Sequence of chain 1.E:
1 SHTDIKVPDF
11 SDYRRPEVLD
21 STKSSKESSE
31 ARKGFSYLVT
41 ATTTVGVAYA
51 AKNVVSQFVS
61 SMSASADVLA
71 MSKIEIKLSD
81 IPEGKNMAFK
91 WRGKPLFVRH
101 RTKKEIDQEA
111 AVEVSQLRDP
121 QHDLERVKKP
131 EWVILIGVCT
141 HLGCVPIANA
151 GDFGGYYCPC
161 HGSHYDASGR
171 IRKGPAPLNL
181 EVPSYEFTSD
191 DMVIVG

Sequence of chain 1.C:
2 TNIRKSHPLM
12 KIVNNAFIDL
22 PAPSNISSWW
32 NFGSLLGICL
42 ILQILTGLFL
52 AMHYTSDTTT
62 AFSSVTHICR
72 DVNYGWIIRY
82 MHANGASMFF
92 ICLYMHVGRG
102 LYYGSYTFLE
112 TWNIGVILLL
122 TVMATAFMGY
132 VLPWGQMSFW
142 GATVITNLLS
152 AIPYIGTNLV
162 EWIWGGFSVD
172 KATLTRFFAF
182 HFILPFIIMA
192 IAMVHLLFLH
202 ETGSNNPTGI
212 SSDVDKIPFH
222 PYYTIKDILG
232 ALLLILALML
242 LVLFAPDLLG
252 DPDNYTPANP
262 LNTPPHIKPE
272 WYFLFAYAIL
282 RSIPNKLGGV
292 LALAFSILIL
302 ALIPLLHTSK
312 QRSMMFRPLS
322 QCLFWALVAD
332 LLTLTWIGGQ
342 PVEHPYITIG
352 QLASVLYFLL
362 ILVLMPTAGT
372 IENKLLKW

Binding-site contacts:
Ligand atom C1 contacts residue VAL145 of chain 1.C at 4.0 Å (hydrophobic).
Ligand atom C2 contacts residue TRP141 of chain 1.C at 3.7 Å (hydrophobic).
Ligand atom CL contacts residue ILE268 of chain 1.C at 3.5 Å.
Ligand atom C21 contacts residue ALA125 of chain 1.C at 4.1 Å (hydrophobic).
Ligand atom C2 contacts residue ILE268 of chain 1.C at 3.8 Å (hydrophobic).
Ligand atom C9 contacts residue LEU294 of chain 1.C at 3.7 Å (hydrophobic).
Ligand atom C13 contacts residue PHE274 of chain 1.C at 3.9 Å (hydrophobic).
Ligand atom C5 contacts residue VAL145 of chain 1.C at 3.7 Å (hydrophobic).
Ligand atom C contacts residue VAL145 of chain 1.C at 3.8 Å (hydrophobic).
Ligand atom C8 contacts residue TYR278 of chain 1.C at 3.9 Å (hydrophobic).
Ligand atom N contacts residue PRO270 of chain 1.C at 3.8 Å.
Ligand atom C11 contacts residue ALA277 of chain 1.C at 3.8 Å (hydrophobic).
Ligand atom C6 contacts residue TYR278 of chain 1.C at 3.4 Å (hydrophobic).
Ligand atom CL contacts residue MET138 of chain 1.C at 4.1 Å.
Ligand atom C contacts residue TYR278 of chain 1.C at 4.0 Å (hydrophobic).
Ligand atom F2 contacts residue LEU121 of chain 1.C at 3.3 Å.
Ligand atom C12 contacts residue ALA277 of chain 1.C at 3.5 Å (hydrophobic).
Ligand atom C3 contacts residue PRO270 of chain 1.C at 3.7 Å (hydrophobic).
Ligand atom C1 contacts residue ILE268 of chain 1.C at 3.3 Å (hydrophobic).
Ligand atom C4 contacts residue PRO270 of chain 1.C at 3.9 Å (hydrophobic).
Ligand atom C1 contacts residue TRP141 of chain 1.C at 3.9 Å (hydrophobic).
Ligand atom O contacts residue VAL145 of chain 1.C at 3.9 Å.
Ligand atom CL contacts residue TRP141 of chain 1.C at 3.3 Å.
Ligand atom C16 contacts residue PHE274 of chain 1.C at 3.7 Å (hydrophobic).
Ligand atom C2 contacts residue GLY142 of chain 1.C at 4.0 Å.
Ligand atom O contacts residue TYR278 of chain 1.C at 3.1 Å.
Ligand atom O contacts residue HIS161 of chain 1.E at 2.7 Å (h-bond).
Ligand atom C20 contacts residue MET124 of chain 1.C at 4.0 Å (hydrophobic).
Ligand atom C21 contacts residue MET124 of chain 1.C at 4.0 Å (hydrophobic).
Ligand atom C3 contacts residue GLY142 of chain 1.C at 4.0 Å.
Ligand atom C9 contacts residue LEU281 of chain 1.C at 4.0 Å (hydrophobic).
Ligand atom C14 contacts residue ILE146 of chain 1.C at 3.4 Å (hydrophobic).
Ligand atom C12 contacts residue PHE274 of chain 1.C at 3.9 Å (hydrophobic).
Ligand atom C5 contacts residue TYR278 of chain 1.C at 4.0 Å (hydrophobic).
Ligand atom C6 contacts residue HIS161 of chain 1.E at 4.0 Å.
Ligand atom CL contacts residue GLY142 of chain 1.C at 3.5 Å.
Ligand atom C6 contacts residue VAL145 of chain 1.C at 3.8 Å (hydrophobic).
Ligand atom C15 contacts residue ILE146 of chain 1.C at 3.3 Å (hydrophobic).
Ligand atom F contacts residue ALA125 of chain 1.C at 3.7 Å.
Ligand atom F2 contacts residue ALA125 of chain 1.C at 3.9 Å.

A protein and the small-molecule ligand that binds it are described below.
Small molecule (SMILES): Cc1c(-c2ccc(Cc3ccc(OC(F)(F)F)cc3)cc2)[nH]c2cc(Cl)ccc2c1=O